This protein binds this small molecule.
Small molecule (SMILES): Nc1ncnc2c1ncn2[C@H]1C[C@H](O)[C@@H](COP(=O)(O)O)O1

Binding-site contacts:
Ligand atom O3P contacts residue PRO200 of chain 1.AB at 3.9 Å.
Ligand atom N7 contacts residue PRO200 of chain 1.AB at 4.0 Å.
Ligand atom C2 contacts residue VAL199 of chain 1.AB at 4.2 Å (hydrophobic).
Ligand atom C6 contacts residue PRO416 of chain 1.AB at 3.0 Å (hydrophobic).
Ligand atom C6 contacts residue VAL199 of chain 1.AB at 4.3 Å (hydrophobic).
Ligand atom C2 contacts residue PRO416 of chain 1.AB at 3.9 Å (hydrophobic).
Ligand atom N6 contacts residue PRO416 of chain 1.AB at 3.1 Å (h-bond).
Ligand atom N9 contacts residue PRO416 of chain 1.AB at 4.2 Å.
Ligand atom C6 contacts residue PRO200 of chain 1.AB at 4.0 Å (hydrophobic).
Ligand atom N3 contacts residue PRO200 of chain 1.AB at 4.2 Å.
Ligand atom O3P contacts residue LYS198 of chain 1.AB at 4.5 Å.
Ligand atom C4 contacts residue PRO416 of chain 1.AB at 4.0 Å (hydrophobic).
Ligand atom C8 contacts residue HIS415 of chain 1.AB at 3.6 Å.
Ligand atom N6 contacts residue PRO200 of chain 1.AB at 4.4 Å.
Ligand atom N7 contacts residue PRO416 of chain 1.AB at 4.4 Å.
Ligand atom N9 contacts residue PRO200 of chain 1.AB at 4.4 Å.
Ligand atom C5 contacts residue PRO416 of chain 1.AB at 3.6 Å (hydrophobic).
Ligand atom N7 contacts residue SER417 of chain 1.AB at 4.4 Å.
Ligand atom O1P contacts residue PRO200 of chain 1.AB at 4.1 Å.
Ligand atom N6 contacts residue GLY424 of chain 1.AB at 3.8 Å.
Ligand atom N1 contacts residue PRO416 of chain 1.AB at 3.2 Å (h-bond).
Ligand atom C2 contacts residue GLY424 of chain 1.AB at 4.1 Å.
Ligand atom C6 contacts residue GLY424 of chain 1.AB at 4.5 Å.
Ligand atom N7 contacts residue ASN394 of chain 1.AB at 4.3 Å.
Ligand atom N1 contacts residue VAL199 of chain 1.AB at 3.7 Å.
Ligand atom C4 contacts residue PRO200 of chain 1.AB at 4.1 Å (hydrophobic).
Ligand atom N6 contacts residue VAL199 of chain 1.AB at 4.5 Å.
Ligand atom N1 contacts residue PRO200 of chain 1.AB at 4.1 Å.
Ligand atom N3 contacts residue PRO416 of chain 1.AB at 4.1 Å.
Ligand atom P contacts residue PRO200 of chain 1.AB at 4.5 Å.
Ligand atom N7 contacts residue HIS415 of chain 1.AB at 3.8 Å.
Ligand atom N6 contacts residue SER417 of chain 1.AB at 3.8 Å.
Ligand atom C2' contacts residue HIS415 of chain 1.AB at 3.9 Å.
Ligand atom C8 contacts residue PRO200 of chain 1.AB at 4.4 Å (hydrophobic).
Ligand atom C2 contacts residue PRO200 of chain 1.AB at 4.1 Å (hydrophobic).
Ligand atom C5 contacts residue PRO200 of chain 1.AB at 3.8 Å (hydrophobic).
Ligand atom C1' contacts residue PRO416 of chain 1.AB at 4.5 Å (hydrophobic).
Ligand atom N1 contacts residue GLY424 of chain 1.AB at 3.5 Å (h-bond).
Ligand atom C6 contacts residue SER417 of chain 1.AB at 4.5 Å.

Sequence of chain 1.AB:
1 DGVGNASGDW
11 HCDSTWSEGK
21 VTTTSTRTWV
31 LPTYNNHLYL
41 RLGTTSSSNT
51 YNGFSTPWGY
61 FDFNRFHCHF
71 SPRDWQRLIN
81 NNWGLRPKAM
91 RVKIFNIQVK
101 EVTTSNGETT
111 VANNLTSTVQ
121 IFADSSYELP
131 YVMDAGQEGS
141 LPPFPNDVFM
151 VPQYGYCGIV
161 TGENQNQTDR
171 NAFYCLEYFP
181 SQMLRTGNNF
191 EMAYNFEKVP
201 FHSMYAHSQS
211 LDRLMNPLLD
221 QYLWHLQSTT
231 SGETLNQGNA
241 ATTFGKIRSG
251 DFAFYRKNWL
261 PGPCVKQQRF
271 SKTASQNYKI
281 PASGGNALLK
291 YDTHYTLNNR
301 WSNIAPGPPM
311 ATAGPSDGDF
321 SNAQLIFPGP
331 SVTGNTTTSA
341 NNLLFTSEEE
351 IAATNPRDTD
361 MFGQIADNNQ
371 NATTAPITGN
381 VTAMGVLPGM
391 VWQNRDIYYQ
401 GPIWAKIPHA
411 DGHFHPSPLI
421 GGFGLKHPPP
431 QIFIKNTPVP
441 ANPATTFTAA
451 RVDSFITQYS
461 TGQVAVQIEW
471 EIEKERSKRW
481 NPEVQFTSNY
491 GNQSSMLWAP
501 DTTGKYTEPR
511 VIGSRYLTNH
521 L